Sequence of chain 53.A:
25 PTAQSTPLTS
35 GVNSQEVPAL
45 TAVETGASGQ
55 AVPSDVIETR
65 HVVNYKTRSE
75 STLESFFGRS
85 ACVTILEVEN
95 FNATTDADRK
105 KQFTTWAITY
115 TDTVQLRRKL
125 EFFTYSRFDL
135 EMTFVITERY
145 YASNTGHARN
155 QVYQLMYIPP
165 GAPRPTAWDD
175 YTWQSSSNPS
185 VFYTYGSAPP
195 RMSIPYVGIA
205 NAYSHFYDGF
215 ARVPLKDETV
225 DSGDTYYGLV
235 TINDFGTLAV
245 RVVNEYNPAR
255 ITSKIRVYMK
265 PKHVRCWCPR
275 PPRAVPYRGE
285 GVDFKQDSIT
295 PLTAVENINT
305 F

Binding-site contacts:
Ligand atom C6 contacts residue TYR145 of chain 54.A at 3.4 Å (hydrophobic).
Ligand atom O10 contacts residue TYR250 of chain 53.A at 2.8 Å (h-bond).
Ligand atom O4 contacts residue TYR250 of chain 53.A at 3.4 Å.
Ligand atom O1A contacts residue ALA146 of chain 54.A at 3.2 Å.
Ligand atom C7 contacts residue TYR145 of chain 54.A at 3.9 Å (hydrophobic).
Ligand atom C4 contacts residue PRO252 of chain 53.A at 3.7 Å (hydrophobic).
Ligand atom C11 contacts residue TYR250 of chain 53.A at 3.7 Å (hydrophobic).
Ligand atom C8 contacts residue ALA146 of chain 54.A at 4.5 Å (hydrophobic).
Ligand atom C5 contacts residue TYR145 of chain 54.A at 3.3 Å (hydrophobic).
Ligand atom O8 contacts residue ALA146 of chain 54.A at 3.3 Å.
Ligand atom C9 contacts residue TYR145 of chain 54.A at 4.4 Å (hydrophobic).
Ligand atom C1 contacts residue SER147 of chain 54.A at 3.6 Å.
Ligand atom O1A contacts residue SER147 of chain 54.A at 3.1 Å (h-bond).
Ligand atom O1B contacts residue PRO252 of chain 53.A at 3.3 Å.
Ligand atom C4 contacts residue TYR145 of chain 54.A at 3.6 Å (hydrophobic).
Ligand atom O4 contacts residue TYR145 of chain 54.A at 4.2 Å.
Ligand atom N5 contacts residue TYR145 of chain 54.A at 2.6 Å (h-bond).
Ligand atom C3 contacts residue PRO252 of chain 53.A at 3.8 Å (hydrophobic).
Ligand atom C10 contacts residue TYR250 of chain 53.A at 3.5 Å (hydrophobic).
Ligand atom O1A contacts residue ASN148 of chain 54.A at 4.3 Å.
Ligand atom O4 contacts residue ASN251 of chain 53.A at 4.1 Å.
Ligand atom C10 contacts residue TYR145 of chain 54.A at 3.6 Å (hydrophobic).
Ligand atom C11 contacts residue TYR145 of chain 54.A at 3.7 Å (hydrophobic).
Ligand atom O4 contacts residue PRO252 of chain 53.A at 3.6 Å.
Ligand atom N5 contacts residue TYR250 of chain 53.A at 4.4 Å.
Ligand atom C6 contacts residue ALA146 of chain 54.A at 4.2 Å (hydrophobic).
Ligand atom C1 contacts residue PRO252 of chain 53.A at 4.0 Å (hydrophobic).
Ligand atom C1 contacts residue ALA146 of chain 54.A at 4.0 Å (hydrophobic).
Ligand atom O1B contacts residue SER147 of chain 54.A at 2.7 Å (h-bond).
Ligand atom C11 contacts residue ARG143 of chain 54.A at 4.0 Å.
Ligand atom O1B contacts residue ALA146 of chain 54.A at 4.3 Å.

This protein binds this small molecule.
Small molecule (SMILES): CC(=O)N[C@H]1[C@H]([C@H](O)[C@H](O)CO)O[C@@](O)(C(=O)O)C[C@@H]1O

Sequence of chain 54.A:
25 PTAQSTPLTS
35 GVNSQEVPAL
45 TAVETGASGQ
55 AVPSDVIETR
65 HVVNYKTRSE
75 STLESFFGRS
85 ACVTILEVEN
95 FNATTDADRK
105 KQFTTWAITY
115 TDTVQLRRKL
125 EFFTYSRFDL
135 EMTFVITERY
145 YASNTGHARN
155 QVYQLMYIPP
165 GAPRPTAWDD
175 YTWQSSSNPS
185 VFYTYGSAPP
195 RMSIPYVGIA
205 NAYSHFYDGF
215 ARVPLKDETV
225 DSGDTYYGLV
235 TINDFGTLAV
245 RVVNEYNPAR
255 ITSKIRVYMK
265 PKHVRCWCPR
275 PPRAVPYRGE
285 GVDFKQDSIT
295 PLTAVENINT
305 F